Sequence of chain 2.A:
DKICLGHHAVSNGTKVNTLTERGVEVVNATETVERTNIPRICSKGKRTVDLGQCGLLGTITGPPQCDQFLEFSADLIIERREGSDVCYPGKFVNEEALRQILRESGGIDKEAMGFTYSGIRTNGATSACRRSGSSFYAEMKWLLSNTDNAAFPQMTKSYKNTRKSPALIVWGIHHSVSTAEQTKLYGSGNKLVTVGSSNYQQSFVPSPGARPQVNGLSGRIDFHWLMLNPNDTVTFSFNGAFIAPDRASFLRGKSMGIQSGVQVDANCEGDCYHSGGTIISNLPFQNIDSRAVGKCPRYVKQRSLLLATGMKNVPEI

A protein and the small-molecule ligand that binds it are described below.
Small molecule (SMILES): CC(=O)N[C@@H]1[C@@H](O)[C@H](O)[C@@H](CO)O[C@H]1O

Binding-site contacts:
Ligand atom C8 contacts residue GLY13 of chain 2.A at 3.0 Å.
Ligand atom C7 contacts residue ASN12 of chain 2.A at 3.3 Å.
Ligand atom N2 contacts residue ASN12 of chain 2.A at 3.1 Å (h-bond).
Ligand atom C5 contacts residue ASN12 of chain 2.A at 3.7 Å.
Ligand atom C8 contacts residue ASN12 of chain 2.A at 3.1 Å.
Ligand atom O5 contacts residue ASN12 of chain 2.A at 2.4 Å (h-bond).
Ligand atom C3 contacts residue ASN12 of chain 2.A at 3.9 Å.
Ligand atom C2 contacts residue ASN12 of chain 2.A at 2.6 Å.
Ligand atom C1 contacts residue ASN12 of chain 2.A at 1.4 Å.
Ligand atom C4 contacts residue ASN12 of chain 2.A at 4.3 Å.
Ligand atom O7 contacts residue ASN12 of chain 2.A at 4.3 Å.